A protein and the small-molecule ligand that binds it are described below.
Small molecule (SMILES): CC(=O)N[C@@H]1[C@@H](O)[C@H](O)[C@@H](CO)O[C@H]1O

Binding-site contacts:
Ligand atom C6 contacts residue ASN356 of chain 1.E at 4.0 Å.
Ligand atom C4 contacts residue ASN356 of chain 1.E at 4.3 Å.
Ligand atom N2 contacts residue ASN356 of chain 1.E at 2.9 Å (h-bond).
Ligand atom C5 contacts residue ASN356 of chain 1.E at 3.8 Å.
Ligand atom C1 contacts residue ASN356 of chain 1.E at 1.5 Å.
Ligand atom O5 contacts residue ASN356 of chain 1.E at 2.4 Å (h-bond).
Ligand atom O7 contacts residue ASN356 of chain 1.E at 3.5 Å (h-bond).
Ligand atom C2 contacts residue ASN356 of chain 1.E at 2.5 Å.
Ligand atom C7 contacts residue ASN356 of chain 1.E at 3.4 Å.
Ligand atom O6 contacts residue ASN356 of chain 1.E at 3.2 Å (h-bond).
Ligand atom C3 contacts residue ASN356 of chain 1.E at 3.9 Å.

Sequence of chain 1.E:
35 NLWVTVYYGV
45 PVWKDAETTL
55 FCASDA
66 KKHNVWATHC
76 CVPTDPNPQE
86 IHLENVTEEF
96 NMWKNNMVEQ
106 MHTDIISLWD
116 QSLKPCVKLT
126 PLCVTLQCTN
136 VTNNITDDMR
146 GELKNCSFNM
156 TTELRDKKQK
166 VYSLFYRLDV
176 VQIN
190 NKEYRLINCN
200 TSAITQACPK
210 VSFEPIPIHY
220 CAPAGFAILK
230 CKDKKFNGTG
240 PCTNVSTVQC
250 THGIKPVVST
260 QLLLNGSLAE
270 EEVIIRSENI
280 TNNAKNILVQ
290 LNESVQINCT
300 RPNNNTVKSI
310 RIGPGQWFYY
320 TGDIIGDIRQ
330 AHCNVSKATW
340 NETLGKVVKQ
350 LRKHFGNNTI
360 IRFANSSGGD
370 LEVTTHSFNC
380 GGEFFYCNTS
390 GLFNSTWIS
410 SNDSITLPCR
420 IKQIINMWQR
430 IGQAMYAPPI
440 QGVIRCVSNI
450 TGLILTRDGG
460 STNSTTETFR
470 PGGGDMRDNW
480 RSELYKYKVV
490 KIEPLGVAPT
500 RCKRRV